Sequence of chain 1.A:
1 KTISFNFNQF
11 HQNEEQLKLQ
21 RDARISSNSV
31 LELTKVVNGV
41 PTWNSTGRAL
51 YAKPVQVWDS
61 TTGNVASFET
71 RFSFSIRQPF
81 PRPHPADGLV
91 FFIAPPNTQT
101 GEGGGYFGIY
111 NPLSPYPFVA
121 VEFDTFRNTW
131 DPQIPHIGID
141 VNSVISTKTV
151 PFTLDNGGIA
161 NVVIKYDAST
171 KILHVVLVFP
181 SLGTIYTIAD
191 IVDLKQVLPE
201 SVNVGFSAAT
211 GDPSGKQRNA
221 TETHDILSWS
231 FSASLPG

Binding-site contacts:
Ligand atom C1 contacts residue ASN44 of chain 1.A at 1.5 Å.
Ligand atom N2 contacts residue ASN44 of chain 1.A at 2.9 Å (h-bond).
Ligand atom C2 contacts residue ASN44 of chain 1.A at 2.5 Å.
Ligand atom C8 contacts residue TRP43 of chain 1.A at 4.3 Å (hydrophobic).
Ligand atom O5 contacts residue ASN44 of chain 1.A at 2.4 Å (h-bond).
Ligand atom C3 contacts residue ASN44 of chain 1.A at 3.8 Å.
Ligand atom C7 contacts residue PRO213 of chain 1.A at 4.4 Å (hydrophobic).
Ligand atom N2 contacts residue PRO213 of chain 1.A at 4.3 Å.
Ligand atom O7 contacts residue TRP43 of chain 1.A at 4.3 Å.
Ligand atom O7 contacts residue ASN44 of chain 1.A at 3.2 Å (h-bond).
Ligand atom C5 contacts residue ASN44 of chain 1.A at 3.7 Å.
Ligand atom C8 contacts residue PRO213 of chain 1.A at 4.3 Å (hydrophobic).
Ligand atom C4 contacts residue ASN44 of chain 1.A at 4.2 Å.
Ligand atom C7 contacts residue ASN44 of chain 1.A at 3.3 Å.

The protein below binds the small molecule below.
Small molecule (SMILES): CC(=O)N[C@@H]1[C@@H](O)[C@H](O)[C@@H](CO)O[C@H]1O